Sequence of chain 46.C:
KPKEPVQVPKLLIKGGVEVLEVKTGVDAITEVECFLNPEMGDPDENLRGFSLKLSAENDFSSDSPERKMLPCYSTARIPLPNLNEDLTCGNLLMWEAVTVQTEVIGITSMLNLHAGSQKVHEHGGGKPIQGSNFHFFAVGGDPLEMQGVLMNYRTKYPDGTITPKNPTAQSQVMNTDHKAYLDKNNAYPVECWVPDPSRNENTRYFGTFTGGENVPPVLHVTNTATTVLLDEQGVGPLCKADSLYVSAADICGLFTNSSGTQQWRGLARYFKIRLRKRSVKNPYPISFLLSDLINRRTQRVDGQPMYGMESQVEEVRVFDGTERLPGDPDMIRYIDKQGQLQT

Sequence of chain 46.A:
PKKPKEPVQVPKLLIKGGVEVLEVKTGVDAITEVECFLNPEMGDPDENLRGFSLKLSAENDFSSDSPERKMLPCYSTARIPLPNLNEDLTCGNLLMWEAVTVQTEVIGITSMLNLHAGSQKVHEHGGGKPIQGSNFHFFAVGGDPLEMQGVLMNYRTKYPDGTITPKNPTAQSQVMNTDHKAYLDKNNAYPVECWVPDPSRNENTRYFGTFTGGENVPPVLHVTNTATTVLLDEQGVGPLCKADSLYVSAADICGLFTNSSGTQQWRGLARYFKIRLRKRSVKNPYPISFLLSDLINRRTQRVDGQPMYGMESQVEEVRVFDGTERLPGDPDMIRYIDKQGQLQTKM

Sequence of chain 46.B:
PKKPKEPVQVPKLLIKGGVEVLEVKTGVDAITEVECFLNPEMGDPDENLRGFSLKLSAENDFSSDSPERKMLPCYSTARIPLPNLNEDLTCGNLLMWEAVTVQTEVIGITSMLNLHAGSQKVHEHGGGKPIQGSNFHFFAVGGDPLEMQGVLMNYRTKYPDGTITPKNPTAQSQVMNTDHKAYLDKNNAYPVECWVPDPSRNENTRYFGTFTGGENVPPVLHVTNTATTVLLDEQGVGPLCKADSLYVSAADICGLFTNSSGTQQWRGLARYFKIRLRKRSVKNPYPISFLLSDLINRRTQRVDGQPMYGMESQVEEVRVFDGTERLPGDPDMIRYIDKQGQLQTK

Binding-site contacts:
Ligand atom O10 contacts residue LEU62 of chain 46.B at 4.0 Å.
Ligand atom C6 contacts residue ASN272 of chain 46.B at 3.6 Å.
Ligand atom N5 contacts residue ASN272 of chain 46.B at 3.2 Å (h-bond).
Ligand atom O1B contacts residue THR276 of chain 46.B at 3.7 Å.
Ligand atom C9 contacts residue LEU67 of chain 46.B at 4.1 Å (hydrophobic).
Ligand atom O9 contacts residue LYS68 of chain 46.B at 2.9 Å (salt-bridge).
Ligand atom O10 contacts residue PHE75 of chain 46.C at 3.0 Å.
Ligand atom C4 contacts residue ASN272 of chain 46.B at 4.1 Å.
Ligand atom C1 contacts residue ASN272 of chain 46.B at 3.8 Å.
Ligand atom O7 contacts residue LEU62 of chain 46.B at 3.8 Å.
Ligand atom C11 contacts residue PHE270 of chain 46.B at 3.8 Å (hydrophobic).
Ligand atom O1A contacts residue SER274 of chain 46.B at 2.6 Å (h-bond).
Ligand atom O1B contacts residue LYS68 of chain 46.B at 3.9 Å.
Ligand atom O8 contacts residue GLN278 of chain 46.B at 3.5 Å (h-bond).
Ligand atom C10 contacts residue ASN272 of chain 46.B at 4.0 Å.
Ligand atom C11 contacts residue PHE75 of chain 46.C at 2.3 Å (hydrophobic).
Ligand atom O9 contacts residue GLN278 of chain 46.B at 4.0 Å.
Ligand atom O8 contacts residue ASN272 of chain 46.B at 3.5 Å (h-bond).
Ligand atom C11 contacts residue ASN272 of chain 46.B at 3.6 Å.
Ligand atom C11 contacts residue GLN278 of chain 46.B at 3.5 Å.
Ligand atom O1B contacts residue SER274 of chain 46.B at 4.1 Å.
Ligand atom C9 contacts residue LYS68 of chain 46.B at 3.8 Å.
Ligand atom C11 contacts residue SER274 of chain 46.B at 4.0 Å.
Ligand atom C1 contacts residue SER274 of chain 46.B at 3.7 Å.
Ligand atom O1B contacts residue ASN272 of chain 46.B at 3.4 Å (h-bond).
Ligand atom C10 contacts residue GLN278 of chain 46.B at 4.0 Å.
Ligand atom C7 contacts residue GLN278 of chain 46.B at 3.8 Å.
Ligand atom C11 contacts residue PHE65 of chain 46.B at 3.8 Å (hydrophobic).
Ligand atom C1 contacts residue LYS68 of chain 46.B at 3.7 Å.
Ligand atom C11 contacts residue HIS138 of chain 46.A at 3.5 Å.
Ligand atom C9 contacts residue GLN278 of chain 46.B at 3.2 Å.
Ligand atom O8 contacts residue LYS68 of chain 46.B at 3.4 Å.
Ligand atom O9 contacts residue LEU67 of chain 46.B at 3.3 Å.
Ligand atom C8 contacts residue GLN278 of chain 46.B at 3.6 Å.
Ligand atom C10 contacts residue PHE75 of chain 46.C at 3.1 Å (hydrophobic).
Ligand atom O1A contacts residue LYS68 of chain 46.B at 2.9 Å.
Ligand atom C11 contacts residue THR276 of chain 46.B at 3.3 Å.
Ligand atom C11 contacts residue LEU62 of chain 46.B at 4.1 Å (hydrophobic).
Ligand atom N5 contacts residue GLN278 of chain 46.B at 3.9 Å.
Ligand atom C5 contacts residue ASN272 of chain 46.B at 4.1 Å.

This protein binds this small molecule.
Small molecule (SMILES): CC(=O)N[C@H]1[C@H]([C@H](O)[C@H](O)CO)O[C@@](O[C@H](CO)[C@@H](O)[C@@H]2O[C@@H](C(=O)O)C[C@H](O)[C@H]2NC(C)=O)(C(=O)O)C[C@@H]1O